The protein below binds the small molecule below.
Small molecule (SMILES): CC(=O)N[C@H]1[C@H](O[C@H]2[C@H](O)[C@@H](NC(C)=O)CO[C@@H]2CO)O[C@H](CO)[C@@H](O)[C@@H]1O

Sequence of chain 1.A:
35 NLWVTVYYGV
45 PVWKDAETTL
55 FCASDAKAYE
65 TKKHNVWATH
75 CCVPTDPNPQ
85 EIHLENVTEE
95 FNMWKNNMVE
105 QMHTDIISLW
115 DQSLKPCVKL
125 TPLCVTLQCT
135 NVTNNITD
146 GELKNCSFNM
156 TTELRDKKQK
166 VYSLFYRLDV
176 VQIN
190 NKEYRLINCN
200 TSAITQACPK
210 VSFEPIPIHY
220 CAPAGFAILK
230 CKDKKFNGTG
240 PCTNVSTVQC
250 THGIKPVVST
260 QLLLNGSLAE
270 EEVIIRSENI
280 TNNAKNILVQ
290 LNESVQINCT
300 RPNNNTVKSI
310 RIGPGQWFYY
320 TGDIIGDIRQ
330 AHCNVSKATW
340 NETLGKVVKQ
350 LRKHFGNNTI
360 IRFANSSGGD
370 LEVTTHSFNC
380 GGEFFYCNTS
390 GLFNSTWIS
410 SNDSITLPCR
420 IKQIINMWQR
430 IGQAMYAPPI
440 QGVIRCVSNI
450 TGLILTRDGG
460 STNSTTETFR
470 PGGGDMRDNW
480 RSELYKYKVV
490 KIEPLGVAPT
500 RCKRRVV

Binding-site contacts:
Ligand atom C8 contacts residue SER335 of chain 1.A at 3.7 Å.
Ligand atom O3 contacts residue ASN411 of chain 1.A at 4.3 Å.
Ligand atom O7 contacts residue ASN333 of chain 1.A at 4.2 Å.
Ligand atom N2 contacts residue ASN297 of chain 1.A at 2.9 Å (h-bond).
Ligand atom C7 contacts residue ASN333 of chain 1.A at 4.2 Å.
Ligand atom C3 contacts residue GLN295 of chain 1.A at 4.5 Å.
Ligand atom C8 contacts residue SER413 of chain 1.A at 3.8 Å.
Ligand atom C3 contacts residue ASN297 of chain 1.A at 3.7 Å.
Ligand atom C1 contacts residue ASN297 of chain 1.A at 1.5 Å.
Ligand atom C7 contacts residue ASN297 of chain 1.A at 3.4 Å.
Ligand atom O7 contacts residue SER413 of chain 1.A at 4.1 Å.
Ligand atom C7 contacts residue SER413 of chain 1.A at 4.4 Å.
Ligand atom C5 contacts residue ASN297 of chain 1.A at 3.7 Å.
Ligand atom C8 contacts residue ASN297 of chain 1.A at 3.9 Å.
Ligand atom C8 contacts residue GLN295 of chain 1.A at 4.2 Å.
Ligand atom C8 contacts residue ASN333 of chain 1.A at 3.3 Å.
Ligand atom C8 contacts residue VAL334 of chain 1.A at 4.0 Å (hydrophobic).
Ligand atom O5 contacts residue VAL446 of chain 1.A at 4.3 Å.
Ligand atom C4 contacts residue ASN297 of chain 1.A at 4.2 Å.
Ligand atom C2 contacts residue ASN297 of chain 1.A at 2.5 Å.
Ligand atom C1 contacts residue VAL446 of chain 1.A at 4.2 Å (hydrophobic).
Ligand atom O7 contacts residue ASN297 of chain 1.A at 3.6 Å.
Ligand atom O5 contacts residue ASN297 of chain 1.A at 2.4 Å (h-bond).